A protein and the small-molecule ligand that binds it are described below.
Small molecule (SMILES): Cc1cn([C@H]2C[C@H](O[P](=O)(O)OC[C@H]3O[C@@H](n4ccc(N)nc4=O)C[C@@H]3O[P](=O)(O)OC[C@H]3O[C@@H](n4cnc5c(=O)nc(N)[nH]c54)C[C@@H]3O[P](=O)(O)OC[C@H]3O[C@@H](n4cnc5c(=O)nc(N)[nH]c54)C[C@@H]3O)[C@@H](CO[P](=O)(O)O[C@H]3C[C@H](n4cnc5c(=O)nc(N)[nH]c54)O[C@@H]3COP(=O)(O)O)O2)c(=O)[nH]c1=O

Sequence of chain 1.D:
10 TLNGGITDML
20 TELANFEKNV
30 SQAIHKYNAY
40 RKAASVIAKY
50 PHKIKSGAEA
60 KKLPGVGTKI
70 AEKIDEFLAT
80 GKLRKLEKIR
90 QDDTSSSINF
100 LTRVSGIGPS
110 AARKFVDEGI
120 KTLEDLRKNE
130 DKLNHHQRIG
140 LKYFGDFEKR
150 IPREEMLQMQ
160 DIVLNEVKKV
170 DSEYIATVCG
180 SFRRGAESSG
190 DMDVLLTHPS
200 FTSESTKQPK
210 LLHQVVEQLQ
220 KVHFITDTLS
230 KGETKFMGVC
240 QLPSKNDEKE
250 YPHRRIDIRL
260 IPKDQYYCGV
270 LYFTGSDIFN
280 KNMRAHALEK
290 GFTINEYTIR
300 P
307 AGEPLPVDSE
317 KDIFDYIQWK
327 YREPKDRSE

Binding-site contacts:
Ligand atom C3' contacts residue LYS68 of chain 1.D at 3.8 Å.
Ligand atom OP1 contacts residue LEU62 of chain 1.D at 3.8 Å.
Ligand atom O3' contacts residue VAL65 of chain 1.D at 3.7 Å.
Ligand atom P contacts residue VAL65 of chain 1.D at 3.8 Å.
Ligand atom P contacts residue LYS35 of chain 1.D at 3.9 Å.
Ligand atom N7 contacts residue LYS35 of chain 1.D at 3.8 Å.
Ligand atom O5' contacts residue GLY66 of chain 1.D at 3.8 Å.
Ligand atom OP1 contacts residue GLY64 of chain 1.D at 3.0 Å (h-bond).
Ligand atom OP1 contacts residue LYS68 of chain 1.D at 3.3 Å.
Ligand atom O3' contacts residue LYS68 of chain 1.D at 3.9 Å.
Ligand atom O3' contacts residue GLY64 of chain 1.D at 3.4 Å.
Ligand atom OP2 contacts residue VAL65 of chain 1.D at 3.5 Å (h-bond).
Ligand atom OP2 contacts residue THR67 of chain 1.D at 3.8 Å.
Ligand atom OP1 contacts residue NA1 of chain 1.G at 2.9 Å (h-bond).
Ligand atom C3' contacts residue GLY66 of chain 1.D at 3.7 Å.
Ligand atom N1 contacts residue HIS34 of chain 1.D at 3.7 Å.
Ligand atom OP1 contacts residue THR67 of chain 1.D at 3.8 Å.
Ligand atom N3 contacts residue ALA38 of chain 1.D at 3.5 Å.
Ligand atom O6 contacts residue HIS34 of chain 1.D at 3.6 Å.
Ligand atom C5' contacts residue GLY66 of chain 1.D at 3.8 Å.
Ligand atom OP1 contacts residue ILE69 of chain 1.D at 3.1 Å (h-bond).
Ligand atom OP1 contacts residue GLY66 of chain 1.D at 2.8 Å (h-bond).
Ligand atom P contacts residue GLY66 of chain 1.D at 3.8 Å.
Ligand atom OP1 contacts residue VAL65 of chain 1.D at 3.4 Å (h-bond).
Ligand atom C5' contacts residue GLY64 of chain 1.D at 3.3 Å.
Ligand atom C1' contacts residue ALA38 of chain 1.D at 3.7 Å (hydrophobic).
Ligand atom O3' contacts residue ILE69 of chain 1.D at 3.6 Å.
Ligand atom O5' contacts residue LYS35 of chain 1.D at 3.5 Å.
Ligand atom P contacts residue LYS68 of chain 1.D at 3.9 Å.
Ligand atom OP1 contacts residue LYS68 of chain 1.D at 3.7 Å.
Ligand atom OP2 contacts residue LYS68 of chain 1.D at 3.2 Å (salt-bridge).
Ligand atom C8 contacts residue LYS35 of chain 1.D at 3.6 Å.
Ligand atom OP2 contacts residue NA1 of chain 1.G at 3.9 Å.
Ligand atom OP2 contacts residue GLY66 of chain 1.D at 3.7 Å.
Ligand atom OP3 contacts residue LYS35 of chain 1.D at 3.1 Å.
Ligand atom C6 contacts residue HIS34 of chain 1.D at 3.7 Å.
Ligand atom C5' contacts residue TYR39 of chain 1.D at 3.4 Å (hydrophobic).
Ligand atom C4' contacts residue GLY64 of chain 1.D at 3.3 Å.
Ligand atom P contacts residue NA1 of chain 1.G at 3.9 Å.
Ligand atom O4' contacts residue ALA38 of chain 1.D at 3.6 Å.